Binding-site contacts:
Ligand atom N10 contacts residue VAL146 of chain 2.A at 3.6 Å.
Ligand atom C24 contacts residue LYS100 of chain 2.A at 3.8 Å.
Ligand atom C13 contacts residue SER233 of chain 2.A at 3.2 Å.
Ligand atom C14 contacts residue LYS100 of chain 2.A at 3.5 Å.
Ligand atom N10 contacts residue ALA98 of chain 2.A at 3.4 Å.
Ligand atom C37 contacts residue PHE77 of chain 2.A at 3.6 Å (hydrophobic).
Ligand atom N8 contacts residue VAL80 of chain 2.A at 3.5 Å.
Ligand atom N1 contacts residue VAL80 of chain 2.A at 3.9 Å.
Ligand atom C6 contacts residue ALA98 of chain 2.A at 3.7 Å (hydrophobic).
Ligand atom C2 contacts residue ALA149 of chain 2.A at 3.1 Å (hydrophobic).
Ligand atom C24 contacts residue GLU117 of chain 2.A at 3.3 Å.
Ligand atom C15 contacts residue LYS100 of chain 2.A at 3.5 Å.
Ligand atom C24 contacts residue LEU121 of chain 2.A at 3.7 Å (hydrophobic).
Ligand atom C5 contacts residue LEU223 of chain 2.A at 3.8 Å (hydrophobic).
Ligand atom C29 contacts residue LEU223 of chain 2.A at 4.0 Å (hydrophobic).
Ligand atom C29 contacts residue SER153 of chain 2.A at 3.8 Å.
Ligand atom C15 contacts residue VAL146 of chain 2.A at 3.4 Å (hydrophobic).
Ligand atom C14 contacts residue VAL146 of chain 2.A at 4.0 Å (hydrophobic).
Ligand atom C9 contacts residue LEU223 of chain 2.A at 4.0 Å (hydrophobic).
Ligand atom C14 contacts residue GLU117 of chain 2.A at 3.7 Å.
Ligand atom C16 contacts residue VAL80 of chain 2.A at 3.9 Å (hydrophobic).
Ligand atom C13 contacts residue GLU117 of chain 2.A at 3.3 Å.
Ligand atom C13 contacts residue LYS100 of chain 2.A at 3.7 Å.
Ligand atom C2 contacts residue LEU72 of chain 2.A at 4.0 Å (hydrophobic).
Ligand atom C33 contacts residue LEU72 of chain 2.A at 3.4 Å (hydrophobic).
Ligand atom C16 contacts residue VAL146 of chain 2.A at 3.8 Å (hydrophobic).
Ligand atom C9 contacts residue VAL80 of chain 2.A at 3.7 Å (hydrophobic).
Ligand atom N7 contacts residue ALA149 of chain 2.A at 3.2 Å (h-bond).
Ligand atom C33 contacts residue GLY73 of chain 2.A at 4.0 Å.
Ligand atom C5 contacts residue VAL80 of chain 2.A at 3.8 Å (hydrophobic).
Ligand atom N7 contacts residue TYR148 of chain 2.A at 4.0 Å.
Ligand atom N10 contacts residue GLU147 of chain 2.A at 3.3 Å (salt-bridge).
Ligand atom C12 contacts residue LYS100 of chain 2.A at 4.0 Å.
Ligand atom N7 contacts residue ALA98 of chain 2.A at 3.9 Å.
Ligand atom C6 contacts residue LEU223 of chain 2.A at 3.8 Å (hydrophobic).
Ligand atom C4 contacts residue VAL80 of chain 2.A at 3.9 Å (hydrophobic).
Ligand atom C24 contacts residue VAL146 of chain 2.A at 3.8 Å (hydrophobic).
Ligand atom N3 contacts residue ALA149 of chain 2.A at 3.9 Å.
Ligand atom N10 contacts residue LEU223 of chain 2.A at 3.9 Å.
Ligand atom C12 contacts residue SER233 of chain 2.A at 3.2 Å.

A small-molecule ligand and the protein it binds are described below.
Small molecule (SMILES): Cc1ccc(-c2nn(C(C)(C)C)c3ncnc(N)c23)cc1

Sequence of chain 2.A:
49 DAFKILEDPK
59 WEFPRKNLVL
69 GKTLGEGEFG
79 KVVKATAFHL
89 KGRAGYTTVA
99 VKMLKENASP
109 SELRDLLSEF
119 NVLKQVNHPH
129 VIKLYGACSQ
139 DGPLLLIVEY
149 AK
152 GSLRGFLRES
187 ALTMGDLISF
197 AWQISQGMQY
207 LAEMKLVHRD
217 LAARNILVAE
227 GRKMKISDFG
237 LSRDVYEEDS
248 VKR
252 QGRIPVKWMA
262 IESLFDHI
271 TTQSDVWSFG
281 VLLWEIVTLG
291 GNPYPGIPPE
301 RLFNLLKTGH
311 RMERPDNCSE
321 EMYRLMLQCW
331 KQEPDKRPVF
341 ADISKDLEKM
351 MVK